Binding-site contacts:
Ligand atom O5 contacts residue TRP369 of chain 1.A at 3.8 Å.
Ligand atom C5 contacts residue ASN225 of chain 1.A at 3.7 Å.
Ligand atom C7 contacts residue TRP369 of chain 1.A at 4.0 Å (hydrophobic).
Ligand atom C3 contacts residue ASN225 of chain 1.A at 4.1 Å.
Ligand atom C2 contacts residue ASN225 of chain 1.A at 2.8 Å.
Ligand atom C6 contacts residue ALA228 of chain 1.A at 4.3 Å (hydrophobic).
Ligand atom C1 contacts residue ASN225 of chain 1.A at 1.8 Å.
Ligand atom C1 contacts residue TRP369 of chain 1.A at 4.1 Å (hydrophobic).
Ligand atom O5 contacts residue ALA228 of chain 1.A at 3.8 Å.
Ligand atom N2 contacts residue TRP369 of chain 1.A at 4.1 Å.
Ligand atom O7 contacts residue TRP369 of chain 1.A at 3.6 Å.
Ligand atom N2 contacts residue ASN225 of chain 1.A at 3.4 Å (h-bond).
Ligand atom O5 contacts residue ASN225 of chain 1.A at 2.3 Å (h-bond).
Ligand atom C4 contacts residue ASN225 of chain 1.A at 4.4 Å.
Ligand atom O6 contacts residue LEU373 of chain 1.A at 4.2 Å.
Ligand atom C2 contacts residue TRP369 of chain 1.A at 3.7 Å (hydrophobic).
Ligand atom C6 contacts residue LEU373 of chain 1.A at 3.8 Å (hydrophobic).
Ligand atom C4 contacts residue TRP369 of chain 1.A at 4.5 Å (hydrophobic).
Ligand atom C7 contacts residue ASN225 of chain 1.A at 4.3 Å.

Sequence of chain 1.A:
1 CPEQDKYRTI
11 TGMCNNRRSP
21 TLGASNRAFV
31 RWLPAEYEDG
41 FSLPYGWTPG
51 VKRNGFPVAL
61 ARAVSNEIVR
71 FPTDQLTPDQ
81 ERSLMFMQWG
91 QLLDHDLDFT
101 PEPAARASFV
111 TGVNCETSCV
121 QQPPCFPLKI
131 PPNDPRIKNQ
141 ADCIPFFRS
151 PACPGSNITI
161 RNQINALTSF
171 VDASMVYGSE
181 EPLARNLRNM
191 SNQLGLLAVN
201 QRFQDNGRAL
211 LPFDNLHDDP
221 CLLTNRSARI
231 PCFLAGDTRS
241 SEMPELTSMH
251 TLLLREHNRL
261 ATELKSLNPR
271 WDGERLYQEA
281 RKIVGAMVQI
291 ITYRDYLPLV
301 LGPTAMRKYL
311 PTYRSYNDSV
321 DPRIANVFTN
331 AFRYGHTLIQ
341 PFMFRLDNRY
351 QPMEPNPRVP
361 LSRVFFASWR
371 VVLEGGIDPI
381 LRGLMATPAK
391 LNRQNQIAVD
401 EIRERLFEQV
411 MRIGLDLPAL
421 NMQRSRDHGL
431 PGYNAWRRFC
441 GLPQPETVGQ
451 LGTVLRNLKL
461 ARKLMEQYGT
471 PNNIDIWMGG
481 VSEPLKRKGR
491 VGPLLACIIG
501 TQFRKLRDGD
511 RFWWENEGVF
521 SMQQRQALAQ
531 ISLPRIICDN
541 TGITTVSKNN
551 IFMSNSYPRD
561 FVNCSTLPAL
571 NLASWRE

A protein and the small-molecule ligand that binds it are described below.
Small molecule (SMILES): CC(=O)N[C@@H]1[C@@H](O)[C@H](O)[C@@H](CO)O[C@H]1O